Sequence of chain 1.C:
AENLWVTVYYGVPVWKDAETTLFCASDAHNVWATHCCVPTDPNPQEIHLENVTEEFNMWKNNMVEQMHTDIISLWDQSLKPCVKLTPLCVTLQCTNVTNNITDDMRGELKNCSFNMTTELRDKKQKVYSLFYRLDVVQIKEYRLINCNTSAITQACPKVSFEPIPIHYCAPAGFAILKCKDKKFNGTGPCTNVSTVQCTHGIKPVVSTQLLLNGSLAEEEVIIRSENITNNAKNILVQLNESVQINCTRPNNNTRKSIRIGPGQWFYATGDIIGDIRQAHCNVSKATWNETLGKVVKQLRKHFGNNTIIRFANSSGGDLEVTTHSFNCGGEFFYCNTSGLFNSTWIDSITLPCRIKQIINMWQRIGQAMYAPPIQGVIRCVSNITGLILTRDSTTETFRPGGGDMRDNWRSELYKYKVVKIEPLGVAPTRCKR

Binding-site contacts:
Ligand atom O7 contacts residue ARG148 of chain 1.C at 3.8 Å.
Ligand atom C3 contacts residue ASN138 of chain 1.C at 3.9 Å.
Ligand atom C7 contacts residue ASN138 of chain 1.C at 3.4 Å.
Ligand atom C1 contacts residue ASN138 of chain 1.C at 1.5 Å.
Ligand atom O5 contacts residue LYS152 of chain 1.C at 4.0 Å.
Ligand atom C4 contacts residue ASN138 of chain 1.C at 4.3 Å.
Ligand atom C2 contacts residue ASN138 of chain 1.C at 2.5 Å.
Ligand atom N2 contacts residue ASN138 of chain 1.C at 2.9 Å (h-bond).
Ligand atom O7 contacts residue ASN138 of chain 1.C at 3.5 Å (h-bond).
Ligand atom O5 contacts residue ASN138 of chain 1.C at 2.5 Å (h-bond).
Ligand atom C8 contacts residue ASN138 of chain 1.C at 4.3 Å.
Ligand atom C5 contacts residue ASN138 of chain 1.C at 3.8 Å.
Ligand atom C8 contacts residue THR140 of chain 1.C at 3.7 Å.

A small-molecule ligand and the protein it binds are described below.
Small molecule (SMILES): CC(=O)N[C@@H]1[C@@H](O)[C@H](O)[C@@H](CO)O[C@H]1O